Sequence of chain 1.E:
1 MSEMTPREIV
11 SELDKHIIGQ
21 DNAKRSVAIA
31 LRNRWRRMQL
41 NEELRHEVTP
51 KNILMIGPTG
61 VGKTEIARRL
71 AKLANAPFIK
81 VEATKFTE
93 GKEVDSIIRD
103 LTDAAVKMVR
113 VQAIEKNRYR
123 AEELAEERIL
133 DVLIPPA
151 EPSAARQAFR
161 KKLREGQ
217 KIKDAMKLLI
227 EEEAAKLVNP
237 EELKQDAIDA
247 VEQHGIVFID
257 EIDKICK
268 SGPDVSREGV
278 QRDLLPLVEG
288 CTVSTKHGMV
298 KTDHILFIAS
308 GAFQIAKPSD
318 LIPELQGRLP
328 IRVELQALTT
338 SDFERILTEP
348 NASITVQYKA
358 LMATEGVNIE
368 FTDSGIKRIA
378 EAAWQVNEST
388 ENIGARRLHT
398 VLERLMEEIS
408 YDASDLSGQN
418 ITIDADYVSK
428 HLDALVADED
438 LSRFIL

Binding-site contacts:
Ligand atom O2B contacts residue THR59 of chain 1.E at 3.7 Å.
Ligand atom O2A contacts residue ARG393 of chain 1.E at 3.3 Å (salt-bridge).
Ligand atom N1 contacts residue ILE343 of chain 1.E at 3.7 Å.
Ligand atom O3A contacts residue GLY60 of chain 1.E at 3.2 Å.
Ligand atom N6 contacts residue ILE18 of chain 1.E at 3.2 Å (h-bond).
Ligand atom O3B contacts residue GLY60 of chain 1.E at 3.4 Å (h-bond).
Ligand atom C2 contacts residue HIS16 of chain 1.E at 3.6 Å.
Ligand atom C8 contacts residue ALA392 of chain 1.E at 3.7 Å (hydrophobic).
Ligand atom O3B contacts residue ARG393 of chain 1.E at 3.1 Å (salt-bridge).
Ligand atom N3 contacts residue ILE343 of chain 1.E at 3.6 Å.
Ligand atom PB contacts residue THR64 of chain 1.E at 3.8 Å.
Ligand atom N7 contacts residue VAL61 of chain 1.E at 3.1 Å.
Ligand atom O1A contacts residue LYS63 of chain 1.E at 3.7 Å.
Ligand atom N7 contacts residue GLY62 of chain 1.E at 3.0 Å (h-bond).
Ligand atom C3' contacts residue GLU65 of chain 1.E at 3.6 Å.
Ligand atom N1 contacts residue ILE17 of chain 1.E at 3.6 Å.
Ligand atom PB contacts residue LYS63 of chain 1.E at 3.6 Å.
Ligand atom N6 contacts residue VAL61 of chain 1.E at 3.6 Å (h-bond).
Ligand atom O1A contacts residue GLU65 of chain 1.E at 2.8 Å (salt-bridge).
Ligand atom C5' contacts residue ARG393 of chain 1.E at 3.5 Å.
Ligand atom O1A contacts residue THR64 of chain 1.E at 3.1 Å (h-bond).
Ligand atom O3A contacts residue VAL61 of chain 1.E at 3.6 Å.
Ligand atom O3A contacts residue GLY62 of chain 1.E at 3.2 Å (h-bond).
Ligand atom O1B contacts residue LYS63 of chain 1.E at 3.1 Å (salt-bridge).
Ligand atom O3' contacts residue GLU65 of chain 1.E at 3.5 Å (salt-bridge).
Ligand atom O2B contacts residue LYS63 of chain 1.E at 2.4 Å (salt-bridge).
Ligand atom O2B contacts residue GLY60 of chain 1.E at 2.9 Å (h-bond).
Ligand atom N7 contacts residue GLY60 of chain 1.E at 3.3 Å (h-bond).
Ligand atom O1B contacts residue THR64 of chain 1.E at 2.4 Å (h-bond).
Ligand atom O2B contacts residue VAL61 of chain 1.E at 3.2 Å (h-bond).
Ligand atom N6 contacts residue ILE17 of chain 1.E at 3.4 Å.
Ligand atom N1 contacts residue ILE18 of chain 1.E at 3.2 Å (h-bond).
Ligand atom O2B contacts residue GLY62 of chain 1.E at 3.7 Å.
Ligand atom PB contacts residue GLY60 of chain 1.E at 3.5 Å.
Ligand atom C2 contacts residue ILE343 of chain 1.E at 3.7 Å (hydrophobic).
Ligand atom C2' contacts residue GLU65 of chain 1.E at 3.7 Å.
Ligand atom O1A contacts residue GLY62 of chain 1.E at 3.1 Å.
Ligand atom C8 contacts residue GLY60 of chain 1.E at 3.0 Å.
Ligand atom C8 contacts residue GLY62 of chain 1.E at 3.5 Å.
Ligand atom O2A contacts residue THR64 of chain 1.E at 3.3 Å.

The protein below binds the small molecule below.
Small molecule (SMILES): Nc1ncnc2c1ncn2[C@H]1C[C@H](O)[C@@H](CO[P](=O)(O)OP(=O)(O)O)O1